Sequence of chain 1.A:
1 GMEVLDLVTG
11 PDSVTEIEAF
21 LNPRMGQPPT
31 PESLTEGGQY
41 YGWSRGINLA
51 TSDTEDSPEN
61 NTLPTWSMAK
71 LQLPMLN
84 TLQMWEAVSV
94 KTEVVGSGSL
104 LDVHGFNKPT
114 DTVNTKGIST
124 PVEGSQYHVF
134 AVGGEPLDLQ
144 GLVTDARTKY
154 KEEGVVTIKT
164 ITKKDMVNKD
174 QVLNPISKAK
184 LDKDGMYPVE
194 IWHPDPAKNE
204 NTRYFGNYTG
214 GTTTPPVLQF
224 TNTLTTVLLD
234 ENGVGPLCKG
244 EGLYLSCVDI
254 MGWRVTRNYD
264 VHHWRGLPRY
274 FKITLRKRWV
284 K

This small molecule binds to this protein.
Small molecule (SMILES): CC(=O)N[C@H]1[C@H](O[C@@H]2[C@H](O)[C@@H](O)[C@H](O)O[C@@H]2CO)O[C@H](CO)[C@H](O)[C@@H]1O[C@@H]1O[C@H](CO)[C@H](O)[C@H](O[C@]2(C(=O)O)C[C@H](O)[C@@H](NC(C)=O)[C@H]([C@H](O)[C@H](O)CO)O2)[C@H]1O

Sequence of chain 1.B:
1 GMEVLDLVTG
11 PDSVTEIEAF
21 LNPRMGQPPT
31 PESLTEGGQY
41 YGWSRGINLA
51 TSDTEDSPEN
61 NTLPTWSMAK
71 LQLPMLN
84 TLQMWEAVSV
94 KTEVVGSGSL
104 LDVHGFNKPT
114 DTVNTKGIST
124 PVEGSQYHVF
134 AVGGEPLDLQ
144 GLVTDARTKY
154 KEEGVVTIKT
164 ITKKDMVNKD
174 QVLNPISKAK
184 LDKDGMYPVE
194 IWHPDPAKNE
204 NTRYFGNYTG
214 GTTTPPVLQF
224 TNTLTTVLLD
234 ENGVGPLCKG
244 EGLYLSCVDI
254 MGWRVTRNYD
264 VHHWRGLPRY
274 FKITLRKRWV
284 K

Binding-site contacts:
Ligand atom C4 contacts residue ARG45 of chain 1.A at 4.1 Å.
Ligand atom C5 contacts residue ARG45 of chain 1.A at 4.2 Å.
Ligand atom C4 contacts residue TYR40 of chain 1.A at 3.6 Å (hydrophobic).
Ligand atom O4 contacts residue THR259 of chain 1.A at 3.6 Å.
Ligand atom C6 contacts residue ARG45 of chain 1.A at 4.1 Å.
Ligand atom C11 contacts residue TYR40 of chain 1.A at 4.1 Å (hydrophobic).
Ligand atom C5 contacts residue GLY46 of chain 1.A at 4.1 Å.
Ligand atom O8 contacts residue ARG45 of chain 1.A at 3.8 Å.
Ligand atom O1A contacts residue HIS266 of chain 1.A at 3.4 Å.
Ligand atom C6 contacts residue GLU59 of chain 1.A at 3.4 Å.
Ligand atom C1 contacts residue GLY46 of chain 1.A at 3.9 Å.
Ligand atom O6 contacts residue ASN61 of chain 1.A at 2.6 Å (h-bond).
Ligand atom O1A contacts residue GLY46 of chain 1.A at 2.9 Å (h-bond).
Ligand atom C5 contacts residue TYR40 of chain 1.A at 3.5 Å (hydrophobic).
Ligand atom O10 contacts residue ASN261 of chain 1.A at 3.5 Å (h-bond).
Ligand atom O3 contacts residue GLY46 of chain 1.A at 4.2 Å.
Ligand atom O1B contacts residue ARG45 of chain 1.A at 2.7 Å (salt-bridge).
Ligand atom O6 contacts residue GLU59 of chain 1.A at 3.2 Å.
Ligand atom N5 contacts residue TYR40 of chain 1.A at 2.9 Å (h-bond).
Ligand atom O6 contacts residue THR62 of chain 1.A at 4.0 Å.
Ligand atom O6 contacts residue GLU59 of chain 1.A at 3.5 Å (salt-bridge).
Ligand atom C6 contacts residue ASN61 of chain 1.A at 3.3 Å.
Ligand atom C4 contacts residue HIS266 of chain 1.A at 3.5 Å.
Ligand atom C6 contacts residue GLY46 of chain 1.A at 3.6 Å.
Ligand atom C6 contacts residue TYR40 of chain 1.A at 3.5 Å (hydrophobic).
Ligand atom C4 contacts residue GLY46 of chain 1.A at 3.4 Å.
Ligand atom C1 contacts residue TYR40 of chain 1.A at 4.2 Å (hydrophobic).
Ligand atom C3 contacts residue VAL264 of chain 1.A at 4.0 Å (hydrophobic).
Ligand atom O4 contacts residue HIS266 of chain 1.A at 2.8 Å (h-bond).
Ligand atom C6 contacts residue THR62 of chain 1.A at 3.6 Å.
Ligand atom C11 contacts residue ASP53 of chain 1.B at 3.5 Å.
Ligand atom O1A contacts residue ARG45 of chain 1.A at 3.1 Å (salt-bridge).
Ligand atom C1 contacts residue ARG45 of chain 1.A at 3.5 Å.
Ligand atom O1B contacts residue TYR40 of chain 1.A at 3.9 Å.
Ligand atom C3 contacts residue GLY46 of chain 1.A at 4.1 Å.
Ligand atom C10 contacts residue TYR40 of chain 1.A at 3.9 Å (hydrophobic).
Ligand atom C6 contacts residue GLU59 of chain 1.A at 4.1 Å.
Ligand atom O4 contacts residue VAL264 of chain 1.A at 4.0 Å.
Ligand atom O4 contacts residue GLY46 of chain 1.A at 2.6 Å (h-bond).
Ligand atom C3 contacts residue HIS266 of chain 1.A at 3.7 Å.